Binding-site contacts:
Ligand atom C33 contacts residue GLY49 of chain 1.B at 3.5 Å.
Ligand atom C12 contacts residue ASP25 of chain 1.A at 3.1 Å.
Ligand atom C06 contacts residue GLY48 of chain 1.A at 3.4 Å.
Ligand atom C21 contacts residue ASP30 of chain 1.B at 3.7 Å.
Ligand atom O22 contacts residue ASP30 of chain 1.B at 2.9 Å (salt-bridge).
Ligand atom C05 contacts residue GLY48 of chain 1.A at 3.1 Å.
Ligand atom O14 contacts residue ASP25 of chain 1.B at 2.6 Å (salt-bridge).
Ligand atom O08 contacts residue ILE50 of chain 1.B at 3.6 Å.
Ligand atom C03 contacts residue ALA28 of chain 1.A at 3.4 Å (hydrophobic).
Ligand atom C11 contacts residue GLY27 of chain 1.A at 3.5 Å.
Ligand atom C34 contacts residue ILE50 of chain 1.B at 3.7 Å (hydrophobic).
Ligand atom C24 contacts residue ASP29 of chain 1.B at 3.4 Å.
Ligand atom C25 contacts residue GLY48 of chain 1.B at 3.3 Å.
Ligand atom O41 contacts residue ASP29 of chain 1.A at 3.1 Å (salt-bridge).
Ligand atom N16 contacts residue GLY27 of chain 1.B at 3.0 Å (h-bond).
Ligand atom O14 contacts residue GLY27 of chain 1.B at 3.3 Å.
Ligand atom C28 contacts residue ASP25 of chain 1.A at 3.3 Å.
Ligand atom O09 contacts residue ILE50 of chain 1.B at 3.0 Å.
Ligand atom O22 contacts residue ALA28 of chain 1.B at 3.6 Å.
Ligand atom O09 contacts residue GLY49 of chain 1.A at 3.4 Å.
Ligand atom C32 contacts residue PRO81 of chain 1.A at 3.7 Å (hydrophobic).
Ligand atom O14 contacts residue ASP25 of chain 1.A at 2.3 Å (salt-bridge).
Ligand atom C36 contacts residue ASP25 of chain 1.B at 3.7 Å.
Ligand atom C13 contacts residue ASP25 of chain 1.B at 3.4 Å.
Ligand atom O19 contacts residue ALA28 of chain 1.B at 3.4 Å.
Ligand atom C33 contacts residue PRO81 of chain 1.A at 3.6 Å (hydrophobic).
Ligand atom C02 contacts residue ALA28 of chain 1.A at 3.5 Å (hydrophobic).
Ligand atom C13 contacts residue ASP25 of chain 1.A at 3.2 Å.
Ligand atom O39 contacts residue ASP29 of chain 1.A at 3.7 Å.
Ligand atom C40 contacts residue VAL82 of chain 1.B at 3.5 Å (hydrophobic).
Ligand atom C38 contacts residue ASP30 of chain 1.A at 3.2 Å.
Ligand atom O39 contacts residue ASP30 of chain 1.A at 2.5 Å (salt-bridge).
Ligand atom C23 contacts residue GLY48 of chain 1.B at 3.3 Å.
Ligand atom O27 contacts residue ASP29 of chain 1.B at 2.8 Å (salt-bridge).
Ligand atom C30 contacts residue GLY27 of chain 1.B at 3.3 Å.
Ligand atom O22 contacts residue ASP29 of chain 1.B at 3.0 Å (salt-bridge).
Ligand atom C33 contacts residue ILE50 of chain 1.B at 3.5 Å (hydrophobic).
Ligand atom C28 contacts residue GLY27 of chain 1.B at 3.6 Å.
Ligand atom C35 contacts residue ASP29 of chain 1.A at 3.6 Å.
Ligand atom O08 contacts residue ILE84 of chain 1.A at 3.4 Å.

Sequence of chain 1.B:
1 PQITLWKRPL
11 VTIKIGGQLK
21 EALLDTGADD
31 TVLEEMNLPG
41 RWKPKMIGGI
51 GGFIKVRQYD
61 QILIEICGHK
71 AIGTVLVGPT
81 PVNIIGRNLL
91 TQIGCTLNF

This protein binds this small molecule.
Small molecule (SMILES): CC(C)CN(C[C@@H](O)[C@H](Cc1ccccc1)NC(=O)O[C@H]1CO[C@H]2OCC[C@H]21)S(=O)(=O)c1ccc([C@@H](O)CO)cc1

Sequence of chain 1.A:
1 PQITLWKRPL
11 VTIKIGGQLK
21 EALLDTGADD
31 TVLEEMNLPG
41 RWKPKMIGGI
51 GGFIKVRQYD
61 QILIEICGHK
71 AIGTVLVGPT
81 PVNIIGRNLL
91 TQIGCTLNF